The protein below binds the small molecule below.
Small molecule (SMILES): CC[C@H](C)[C@H](NC(=O)[C@@H](NC(=O)[C@H](CS)NC(=O)[C@@H](N)CCCCN)C(C)C)C(=O)N[C@@H](CC(C)C)C(=O)O

Sequence of chain 1.C:
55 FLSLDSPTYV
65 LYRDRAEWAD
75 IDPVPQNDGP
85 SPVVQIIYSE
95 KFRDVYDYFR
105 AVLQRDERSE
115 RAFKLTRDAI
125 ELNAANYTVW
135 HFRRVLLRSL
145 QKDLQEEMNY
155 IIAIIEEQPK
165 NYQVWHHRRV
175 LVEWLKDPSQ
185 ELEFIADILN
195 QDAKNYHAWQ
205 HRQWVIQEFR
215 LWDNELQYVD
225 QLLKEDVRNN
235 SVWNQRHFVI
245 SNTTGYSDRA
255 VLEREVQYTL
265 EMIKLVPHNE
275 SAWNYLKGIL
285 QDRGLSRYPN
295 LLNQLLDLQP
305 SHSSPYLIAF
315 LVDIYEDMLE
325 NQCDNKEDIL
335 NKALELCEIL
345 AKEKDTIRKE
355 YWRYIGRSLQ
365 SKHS

Sequence of chain 1.D:
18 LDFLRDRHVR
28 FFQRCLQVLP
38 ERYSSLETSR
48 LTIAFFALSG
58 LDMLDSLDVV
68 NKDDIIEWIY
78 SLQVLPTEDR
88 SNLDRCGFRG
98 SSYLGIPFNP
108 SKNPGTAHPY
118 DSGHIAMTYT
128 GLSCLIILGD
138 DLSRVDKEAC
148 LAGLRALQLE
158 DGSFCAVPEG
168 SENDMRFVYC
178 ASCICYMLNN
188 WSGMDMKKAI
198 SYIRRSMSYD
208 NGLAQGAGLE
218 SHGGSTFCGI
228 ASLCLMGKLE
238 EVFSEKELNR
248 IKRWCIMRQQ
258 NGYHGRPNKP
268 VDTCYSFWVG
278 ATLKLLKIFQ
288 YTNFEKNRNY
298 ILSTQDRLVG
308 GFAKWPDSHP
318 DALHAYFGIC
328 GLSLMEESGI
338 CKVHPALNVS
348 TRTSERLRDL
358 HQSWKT

Binding-site contacts:
Ligand atom CD1 contacts residue LEU320 of chain 1.D at 3.8 Å (hydrophobic).
Ligand atom O contacts residue TYR166 of chain 1.C at 3.9 Å.
Ligand atom O contacts residue MGM1 of chain 1.X at 3.5 Å.
Ligand atom OXT contacts residue TYR166 of chain 1.C at 3.8 Å.
Ligand atom CD1 contacts residue MET124 of chain 1.D at 3.8 Å (hydrophobic).
Ligand atom CD2 contacts residue ARG173 of chain 1.D at 3.9 Å.
Ligand atom CB contacts residue ZN1 of chain 1.V at 3.5 Å.
Ligand atom SG contacts residue CYS271 of chain 1.D at 4.0 Å.
Ligand atom CD2 contacts residue PHE174 of chain 1.D at 3.9 Å (hydrophobic).
Ligand atom N contacts residue TYR166 of chain 1.C at 3.8 Å.
Ligand atom SG contacts residue ZN1 of chain 1.V at 2.4 Å.
Ligand atom CA contacts residue ARG173 of chain 1.D at 3.8 Å.
Ligand atom CD1 contacts residue ALA123 of chain 1.D at 4.0 Å (hydrophobic).
Ligand atom CB contacts residue LYS164 of chain 1.C at 4.1 Å.
Ligand atom O contacts residue GLN167 of chain 1.C at 3.1 Å (h-bond).
Ligand atom SG contacts residue LYS311 of chain 1.D at 4.0 Å.
Ligand atom O contacts residue LEU320 of chain 1.D at 3.6 Å.
Ligand atom N contacts residue ARG173 of chain 1.D at 4.1 Å.
Ligand atom O contacts residue TYR166 of chain 1.C at 3.6 Å.
Ligand atom O contacts residue MGM1 of chain 1.X at 3.6 Å.
Ligand atom C contacts residue LYS311 of chain 1.D at 4.0 Å.
Ligand atom NZ contacts residue LEU43 of chain 1.D at 4.0 Å.
Ligand atom NZ contacts residue SER42 of chain 1.D at 3.8 Å.
Ligand atom O contacts residue LYS311 of chain 1.D at 3.3 Å (salt-bridge).
Ligand atom SG contacts residue ASP269 of chain 1.D at 3.0 Å (salt-bridge).
Ligand atom N contacts residue LYS311 of chain 1.D at 3.6 Å.
Ligand atom O contacts residue ARG173 of chain 1.D at 2.7 Å (salt-bridge).
Ligand atom N contacts residue HIS321 of chain 1.D at 4.0 Å.
Ligand atom CD1 contacts residue THR49 of chain 1.D at 3.9 Å.
Ligand atom SG contacts residue HIS321 of chain 1.D at 3.4 Å (h-bond).
Ligand atom CA contacts residue TYR166 of chain 1.C at 4.0 Å (hydrophobic).
Ligand atom C contacts residue ARG173 of chain 1.D at 3.6 Å.
Ligand atom C contacts residue TYR166 of chain 1.C at 3.7 Å (hydrophobic).
Ligand atom CA contacts residue TYR166 of chain 1.C at 4.1 Å (hydrophobic).
Ligand atom CD2 contacts residue ALA123 of chain 1.D at 3.9 Å (hydrophobic).
Ligand atom CB contacts residue MGM1 of chain 1.X at 4.0 Å.
Ligand atom O contacts residue TYR166 of chain 1.C at 3.5 Å.
Ligand atom CB contacts residue HIS321 of chain 1.D at 3.6 Å.
Ligand atom CG2 contacts residue LEU320 of chain 1.D at 4.1 Å (hydrophobic).
Ligand atom C contacts residue TYR166 of chain 1.C at 3.5 Å (hydrophobic).